Binding-site contacts:
Ligand atom O5 contacts residue ASN69 of chain 1.DA at 2.3 Å (h-bond).
Ligand atom C7 contacts residue ASN69 of chain 1.DA at 3.8 Å.
Ligand atom C5 contacts residue ASN69 of chain 1.DA at 3.6 Å.
Ligand atom N2 contacts residue ASN69 of chain 1.DA at 2.8 Å (h-bond).
Ligand atom C8 contacts residue ASN69 of chain 1.DA at 4.0 Å.
Ligand atom C1 contacts residue ASN69 of chain 1.DA at 1.4 Å.
Ligand atom C2 contacts residue ASN69 of chain 1.DA at 2.5 Å.
Ligand atom C4 contacts residue ASN69 of chain 1.DA at 4.2 Å.
Ligand atom C3 contacts residue ASN69 of chain 1.DA at 3.8 Å.

This small molecule binds to this protein.
Small molecule (SMILES): CC(=O)N[C@@H]1[C@@H](O)[C@H](O)[C@@H](CO)O[C@H]1O

Sequence of chain 1.DA:
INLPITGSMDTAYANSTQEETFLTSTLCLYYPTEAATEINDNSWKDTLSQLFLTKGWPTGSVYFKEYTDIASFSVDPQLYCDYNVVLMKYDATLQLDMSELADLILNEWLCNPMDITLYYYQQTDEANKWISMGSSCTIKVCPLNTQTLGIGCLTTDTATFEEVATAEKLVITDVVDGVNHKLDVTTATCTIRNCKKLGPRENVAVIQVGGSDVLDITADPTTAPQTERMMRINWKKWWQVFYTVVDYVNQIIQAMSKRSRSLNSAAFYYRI